Sequence of chain 3.A:
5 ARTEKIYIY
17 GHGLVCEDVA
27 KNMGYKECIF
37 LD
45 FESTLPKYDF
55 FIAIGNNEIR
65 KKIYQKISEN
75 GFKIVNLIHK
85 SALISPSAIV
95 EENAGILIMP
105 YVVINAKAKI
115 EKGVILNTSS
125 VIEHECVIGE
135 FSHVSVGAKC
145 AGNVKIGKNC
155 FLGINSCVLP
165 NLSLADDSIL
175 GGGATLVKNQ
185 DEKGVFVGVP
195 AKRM

A protein and the small-molecule ligand that binds it are described below.
Small molecule (SMILES): O=C(O)c1cc(-c2ccco2)n[nH]1

Binding-site contacts:
Ligand atom CAA contacts residue ILE108 of chain 1.A at 3.8 Å (hydrophobic).
Ligand atom CAD contacts residue SER89 of chain 1.A at 3.5 Å.
Ligand atom CAE contacts residue LEU87 of chain 1.A at 4.3 Å (hydrophobic).
Ligand atom CAE contacts residue HIS83 of chain 3.A at 4.3 Å.
Ligand atom NAH contacts residue LEU87 of chain 1.A at 4.2 Å.
Ligand atom CAD contacts residue ILE108 of chain 1.A at 3.9 Å (hydrophobic).
Ligand atom CAE contacts residue SER89 of chain 1.A at 4.5 Å.
Ligand atom CAJ contacts residue ILE88 of chain 1.A at 4.1 Å (hydrophobic).
Ligand atom CAD contacts residue LEU87 of chain 1.A at 4.2 Å (hydrophobic).
Ligand atom OAI contacts residue ILE88 of chain 1.A at 3.0 Å (h-bond).
Ligand atom CAA contacts residue ASP24 of chain 3.A at 4.4 Å.
Ligand atom CAJ contacts residue LEU87 of chain 1.A at 4.0 Å (hydrophobic).
Ligand atom CAB contacts residue PRO104 of chain 3.A at 3.9 Å (hydrophobic).
Ligand atom CAB contacts residue ASP24 of chain 3.A at 4.2 Å.
Ligand atom OAC contacts residue ASP24 of chain 3.A at 4.0 Å.
Ligand atom CAL contacts residue LEU87 of chain 1.A at 4.4 Å (hydrophobic).
Ligand atom OAC contacts residue ASN109 of chain 1.A at 4.5 Å.
Ligand atom NAH contacts residue HIS83 of chain 3.A at 3.0 Å (h-bond).
Ligand atom CAA contacts residue SER89 of chain 1.A at 4.3 Å.
Ligand atom CAA contacts residue ASN109 of chain 1.A at 2.8 Å.
Ligand atom OAC contacts residue HIS83 of chain 3.A at 3.9 Å.
Ligand atom NAK contacts residue ASN28 of chain 3.A at 3.8 Å.
Ligand atom NAK contacts residue HIS83 of chain 3.A at 3.7 Å.
Ligand atom OAM contacts residue LEU87 of chain 1.A at 4.3 Å.
Ligand atom CAG contacts residue LEU87 of chain 1.A at 4.1 Å (hydrophobic).
Ligand atom CAB contacts residue MET103 of chain 3.A at 4.4 Å (hydrophobic).
Ligand atom OAC contacts residue PRO104 of chain 3.A at 3.9 Å.
Ligand atom CAB contacts residue ASN109 of chain 1.A at 3.2 Å.
Ligand atom NAH contacts residue ASN28 of chain 3.A at 4.0 Å.
Ligand atom CAF contacts residue LEU87 of chain 1.A at 4.1 Å (hydrophobic).
Ligand atom CAL contacts residue ILE88 of chain 1.A at 3.9 Å (hydrophobic).
Ligand atom CAF contacts residue ILE88 of chain 1.A at 3.5 Å (hydrophobic).
Ligand atom CAE contacts residue ASP24 of chain 3.A at 4.3 Å.
Ligand atom CAF contacts residue SER89 of chain 1.A at 4.1 Å.
Ligand atom NAK contacts residue LEU87 of chain 1.A at 4.0 Å.
Ligand atom CAB contacts residue VAL107 of chain 1.A at 4.4 Å (hydrophobic).
Ligand atom CAD contacts residue ILE88 of chain 1.A at 4.0 Å (hydrophobic).
Ligand atom CAG contacts residue HIS83 of chain 3.A at 4.0 Å.
Ligand atom CAD contacts residue ASN109 of chain 1.A at 4.0 Å.
Ligand atom CAA contacts residue VAL107 of chain 1.A at 4.0 Å (hydrophobic).

Sequence of chain 1.A:
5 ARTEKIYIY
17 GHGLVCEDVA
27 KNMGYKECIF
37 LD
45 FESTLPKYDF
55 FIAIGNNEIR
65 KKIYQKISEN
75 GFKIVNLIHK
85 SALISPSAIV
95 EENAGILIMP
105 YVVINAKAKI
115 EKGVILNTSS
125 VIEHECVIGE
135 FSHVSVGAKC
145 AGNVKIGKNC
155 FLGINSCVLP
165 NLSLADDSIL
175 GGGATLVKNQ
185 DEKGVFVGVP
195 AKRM